A protein and the small-molecule ligand that binds it are described below.
Small molecule (SMILES): CC1=N/C(=C\c2cc(F)c(O)c(F)c2)C(=O)N1C

Sequence of chain 1.A:
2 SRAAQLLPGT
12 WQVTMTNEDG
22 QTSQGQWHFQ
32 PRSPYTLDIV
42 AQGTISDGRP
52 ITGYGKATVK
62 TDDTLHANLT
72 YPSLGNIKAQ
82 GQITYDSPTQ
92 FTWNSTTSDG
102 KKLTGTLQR

Binding-site contacts:
Ligand atom C3 contacts residue ILE52 of chain 1.A at 3.8 Å (hydrophobic).
Ligand atom O contacts residue TRP28 of chain 1.A at 3.0 Å (h-bond).
Ligand atom C2 contacts residue LEU104 of chain 1.A at 3.6 Å (hydrophobic).
Ligand atom C3 contacts residue SER24 of chain 1.A at 3.4 Å.
Ligand atom C10 contacts residue VAL14 of chain 1.A at 3.7 Å (hydrophobic).
Ligand atom F1 contacts residue ASN18 of chain 1.A at 3.3 Å.
Ligand atom C11 contacts residue GLN25 of chain 1.A at 3.4 Å.
Ligand atom C9 contacts residue TRP28 of chain 1.A at 3.7 Å (hydrophobic).
Ligand atom C6 contacts residue MET16 of chain 1.A at 3.7 Å (hydrophobic).
Ligand atom C9 contacts residue ILE52 of chain 1.A at 3.8 Å (hydrophobic).
Ligand atom C2 contacts residue ILE46 of chain 1.A at 3.7 Å (hydrophobic).
Ligand atom C11 contacts residue VAL14 of chain 1.A at 3.5 Å (hydrophobic).
Ligand atom C5 contacts residue LEU104 of chain 1.A at 3.4 Å (hydrophobic).
Ligand atom F contacts residue THR98 of chain 1.A at 3.8 Å.
Ligand atom F1 contacts residue ILE46 of chain 1.A at 3.8 Å.
Ligand atom C7 contacts residue ILE52 of chain 1.A at 3.3 Å (hydrophobic).
Ligand atom C10 contacts residue TRP28 of chain 1.A at 3.4 Å (hydrophobic).
Ligand atom C4 contacts residue LEU104 of chain 1.A at 3.6 Å (hydrophobic).
Ligand atom O contacts residue ALA42 of chain 1.A at 3.5 Å.
Ligand atom C9 contacts residue MET16 of chain 1.A at 3.7 Å (hydrophobic).
Ligand atom F contacts residue ILE78 of chain 1.A at 3.5 Å.
Ligand atom C6 contacts residue TYR72 of chain 1.A at 3.4 Å (hydrophobic).
Ligand atom O contacts residue ILE52 of chain 1.A at 3.8 Å.
Ligand atom C8 contacts residue SER24 of chain 1.A at 3.3 Å.
Ligand atom C11 contacts residue SER24 of chain 1.A at 3.2 Å.
Ligand atom C11 contacts residue GLY26 of chain 1.A at 3.5 Å.
Ligand atom C10 contacts residue GLN27 of chain 1.A at 3.4 Å.
Ligand atom C8 contacts residue ILE52 of chain 1.A at 3.5 Å (hydrophobic).
Ligand atom C9 contacts residue TYR72 of chain 1.A at 3.6 Å (hydrophobic).
Ligand atom C7 contacts residue MET16 of chain 1.A at 3.6 Å (hydrophobic).
Ligand atom O1 contacts residue ASN18 of chain 1.A at 3.0 Å (h-bond).
Ligand atom C contacts residue LEU104 of chain 1.A at 3.5 Å (hydrophobic).
Ligand atom N contacts residue SER24 of chain 1.A at 2.8 Å (h-bond).
Ligand atom C6 contacts residue ILE52 of chain 1.A at 3.7 Å (hydrophobic).
Ligand atom O contacts residue TYR72 of chain 1.A at 2.8 Å (h-bond).
Ligand atom F1 contacts residue SER24 of chain 1.A at 3.9 Å.
Ligand atom N contacts residue MET16 of chain 1.A at 3.6 Å.
Ligand atom C1 contacts residue LEU104 of chain 1.A at 3.8 Å (hydrophobic).
Ligand atom N contacts residue ILE52 of chain 1.A at 3.0 Å.
Ligand atom C10 contacts residue GLN43 of chain 1.A at 3.7 Å.